This protein binds this small molecule.
Small molecule (SMILES): Nc1ccn([C@@H]2O[C@H](CO[P](=O)(O)O[C@H]3[C@@H](O)[C@H](n4ccc(=O)[nH]c4=O)O[C@@H]3CO[P](=O)(O)O[C@H]3[C@@H](O)[C@H](n4cnc5c(N)ncnc54)O[C@@H]3CO)[C@@H](O[P](=O)(O)OC[C@H]3O[C@@H](n4ccc(=O)[nH]c4=O)[C@H](O)[C@@H]3O)[C@H]2O)c(=O)n1.O=c1ccn([C@@H]2O[C@H](CO[P](=O)(O)O[C@H]3[C@@H](O)[C@H](n4ccc(=O)[nH]c4=O)O[C@@H]3CO[P](=O)(O)O[C@H]3[C@@H](O)[C@H](n4ccc(=O)[nH]c4=O)O[C@@H]3CO)[C@@H](O)[C@H]2O)c(=O)[nH]1

Sequence of chain 53.C:
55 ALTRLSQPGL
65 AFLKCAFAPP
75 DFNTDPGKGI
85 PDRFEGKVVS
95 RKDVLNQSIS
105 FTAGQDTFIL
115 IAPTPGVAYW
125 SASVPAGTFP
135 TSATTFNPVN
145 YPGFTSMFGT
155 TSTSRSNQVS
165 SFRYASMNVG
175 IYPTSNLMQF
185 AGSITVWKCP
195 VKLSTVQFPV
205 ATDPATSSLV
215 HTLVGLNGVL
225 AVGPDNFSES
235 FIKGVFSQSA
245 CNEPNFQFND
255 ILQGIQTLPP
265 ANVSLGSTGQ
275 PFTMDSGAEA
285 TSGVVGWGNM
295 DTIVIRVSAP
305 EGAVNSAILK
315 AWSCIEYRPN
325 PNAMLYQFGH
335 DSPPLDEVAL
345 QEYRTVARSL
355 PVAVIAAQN

Sequence of chain 27.C:
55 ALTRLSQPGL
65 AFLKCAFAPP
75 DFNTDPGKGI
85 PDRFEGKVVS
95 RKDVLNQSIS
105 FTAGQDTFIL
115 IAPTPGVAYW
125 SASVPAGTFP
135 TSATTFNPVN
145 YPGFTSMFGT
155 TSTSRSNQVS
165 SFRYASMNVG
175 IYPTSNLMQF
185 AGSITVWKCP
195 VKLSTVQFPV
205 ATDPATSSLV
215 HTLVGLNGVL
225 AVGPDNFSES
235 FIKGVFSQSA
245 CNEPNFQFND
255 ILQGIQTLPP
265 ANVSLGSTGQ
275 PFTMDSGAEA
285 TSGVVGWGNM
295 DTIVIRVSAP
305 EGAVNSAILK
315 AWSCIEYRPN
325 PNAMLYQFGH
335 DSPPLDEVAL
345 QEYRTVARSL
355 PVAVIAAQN

Binding-site contacts:
Ligand atom O2 contacts residue C6 of chain 53.G at 2.9 Å (h-bond).
Ligand atom N3 contacts residue U2 of chain 53.G at 3.6 Å.
Ligand atom OP1 contacts residue LYS8 of chain 27.F at 3.1 Å.
Ligand atom N3 contacts residue U5 of chain 53.G at 3.6 Å.
Ligand atom C5 contacts residue A4 of chain 53.G at 2.8 Å.
Ligand atom C2 contacts residue U2 of chain 53.G at 3.6 Å.
Ligand atom O2' contacts residue THR57 of chain 27.C at 3.2 Å.
Ligand atom C2 contacts residue U3 of chain 53.G at 3.8 Å.
Ligand atom N3 contacts residue U1 of chain 53.G at 3.9 Å.
Ligand atom C5 contacts residue U5 of chain 53.G at 3.9 Å.
Ligand atom OP1 contacts residue LYS12 of chain 27.F at 3.9 Å.
Ligand atom N1 contacts residue U2 of chain 53.G at 2.8 Å.
Ligand atom O4 contacts residue U1 of chain 53.G at 2.8 Å (h-bond).
Ligand atom OP1 contacts residue LYS68 of chain 27.C at 3.2 Å (salt-bridge).
Ligand atom N1 contacts residue U3 of chain 53.G at 3.8 Å.
Ligand atom OP1 contacts residue PHE76 of chain 27.C at 3.7 Å.
Ligand atom N6 contacts residue U2 of chain 53.G at 2.6 Å (h-bond).
Ligand atom C2 contacts residue U1 of chain 53.G at 3.9 Å.
Ligand atom OP1 contacts residue LEU56 of chain 27.C at 2.8 Å.
Ligand atom O4 contacts residue A4 of chain 53.G at 2.6 Å (h-bond).
Ligand atom C6 contacts residue U5 of chain 53.G at 3.6 Å.
Ligand atom O2 contacts residue U1 of chain 53.G at 2.9 Å (h-bond).
Ligand atom O4 contacts residue U5 of chain 53.G at 2.8 Å (h-bond).
Ligand atom C2 contacts residue GLN61 of chain 27.C at 3.9 Å.
Ligand atom C4 contacts residue A4 of chain 53.G at 3.2 Å.
Ligand atom O2 contacts residue U2 of chain 53.G at 3.6 Å.
Ligand atom C4 contacts residue U1 of chain 53.G at 3.7 Å.
Ligand atom N1 contacts residue U5 of chain 53.G at 3.7 Å.
Ligand atom C6 contacts residue A4 of chain 53.G at 3.7 Å.
Ligand atom C2 contacts residue C6 of chain 53.G at 3.4 Å.
Ligand atom O2' contacts residue LEU64 of chain 27.C at 3.9 Å.
Ligand atom C2 contacts residue A4 of chain 53.G at 3.9 Å.
Ligand atom C4 contacts residue U5 of chain 53.G at 3.7 Å.
Ligand atom N3 contacts residue A4 of chain 53.G at 3.8 Å.
Ligand atom C6 contacts residue U2 of chain 53.G at 3.4 Å.
Ligand atom O2 contacts residue GLN61 of chain 27.C at 3.9 Å.
Ligand atom N3 contacts residue U1 of chain 53.G at 3.8 Å.
Ligand atom N3 contacts residue C6 of chain 53.G at 3.2 Å (h-bond).
Ligand atom N3 contacts residue GLN61 of chain 27.C at 3.6 Å.
Ligand atom OP2 contacts residue LYS8 of chain 27.F at 3.8 Å.

Sequence of chain 27.F:
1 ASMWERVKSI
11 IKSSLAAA